Binding-site contacts:
Ligand atom O15 contacts residue THR142 of chain 1.B at 3.0 Å (h-bond).
Ligand atom C13 contacts residue TYR196 of chain 1.B at 3.5 Å (hydrophobic).
Ligand atom C1 contacts residue THR173 of chain 1.B at 3.5 Å.
Ligand atom C8 contacts residue PHE172 of chain 1.B at 3.9 Å (hydrophobic).
Ligand atom C10 contacts residue LEU99 of chain 1.B at 3.6 Å (hydrophobic).
Ligand atom C14 contacts residue PHE168 of chain 1.B at 3.5 Å (hydrophobic).
Ligand atom C5 contacts residue TRP138 of chain 1.B at 4.0 Å (hydrophobic).
Ligand atom O6 contacts residue THR173 of chain 1.B at 3.5 Å.
Ligand atom C12 contacts residue THR142 of chain 1.B at 3.9 Å.
Ligand atom O15 contacts residue VAL169 of chain 1.B at 3.5 Å.
Ligand atom C2 contacts residue THR173 of chain 1.B at 3.4 Å.
Ligand atom C4 contacts residue VAL116 of chain 1.B at 4.0 Å (hydrophobic).
Ligand atom C2 contacts residue VAL120 of chain 1.B at 3.8 Å (hydrophobic).
Ligand atom C2 contacts residue VAL116 of chain 1.B at 4.0 Å (hydrophobic).
Ligand atom O5 contacts residue THR173 of chain 1.B at 4.0 Å.
Ligand atom O6 contacts residue GLN176 of chain 1.B at 2.9 Å (h-bond).
Ligand atom C1 contacts residue VAL116 of chain 1.B at 3.6 Å (hydrophobic).
Ligand atom C4 contacts residue GLN75 of chain 1.B at 3.6 Å.
Ligand atom O15 contacts residue TRP138 of chain 1.B at 3.4 Å.
Ligand atom C10 contacts residue TRP138 of chain 1.B at 3.8 Å (hydrophobic).
Ligand atom C3 contacts residue MET135 of chain 1.B at 3.8 Å (hydrophobic).
Ligand atom C4 contacts residue THR173 of chain 1.B at 4.0 Å.
Ligand atom O5 contacts residue VAL116 of chain 1.B at 3.8 Å.
Ligand atom C11 contacts residue THR142 of chain 1.B at 3.9 Å.
Ligand atom C11 contacts residue TRP138 of chain 1.B at 3.6 Å (hydrophobic).
Ligand atom C3 contacts residue GLN75 of chain 1.B at 3.7 Å.
Ligand atom C8 contacts residue LEU99 of chain 1.B at 3.7 Å (hydrophobic).
Ligand atom C5 contacts residue GLU95 of chain 1.B at 4.0 Å.
Ligand atom O5 contacts residue PHE172 of chain 1.B at 3.9 Å.
Ligand atom C4 contacts residue TRP138 of chain 1.B at 3.9 Å (hydrophobic).
Ligand atom C9 contacts residue PHE172 of chain 1.B at 4.0 Å (hydrophobic).
Ligand atom C7 contacts residue TRP138 of chain 1.B at 3.6 Å (hydrophobic).
Ligand atom C8 contacts residue TRP138 of chain 1.B at 3.5 Å (hydrophobic).
Ligand atom O16 contacts residue THR142 of chain 1.B at 2.8 Å (h-bond).
Ligand atom C2 contacts residue MET135 of chain 1.B at 3.9 Å (hydrophobic).
Ligand atom C9 contacts residue TRP138 of chain 1.B at 3.9 Å (hydrophobic).
Ligand atom O6 contacts residue VAL116 of chain 1.B at 3.5 Å.
Ligand atom C7 contacts residue THR173 of chain 1.B at 3.6 Å.
Ligand atom C14 contacts residue TYR196 of chain 1.B at 3.8 Å (hydrophobic).
Ligand atom C3 contacts residue THR173 of chain 1.B at 3.7 Å.

Sequence of chain 1.B:
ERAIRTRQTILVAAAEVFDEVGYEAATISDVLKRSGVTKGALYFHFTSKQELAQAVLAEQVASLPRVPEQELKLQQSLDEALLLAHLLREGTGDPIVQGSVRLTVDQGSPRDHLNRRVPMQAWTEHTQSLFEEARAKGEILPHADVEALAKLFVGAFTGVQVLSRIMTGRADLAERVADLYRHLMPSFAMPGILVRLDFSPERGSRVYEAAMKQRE

A protein and the small-molecule ligand that binds it are described below.
Small molecule (SMILES): CC[C@@](C)(O)C(=O)CCCC[C@H]1C=CC(=O)O1